Binding-site contacts:
Ligand atom CG contacts residue LEU43 of chain 1.B at 4.4 Å (hydrophobic).
Ligand atom CD contacts residue PHE45 of chain 1.B at 3.7 Å (hydrophobic).
Ligand atom CG contacts residue ASP158 of chain 1.B at 3.4 Å.
Ligand atom O contacts residue PRO161 of chain 1.B at 4.5 Å.
Ligand atom CE contacts residue PHE45 of chain 1.B at 4.0 Å (hydrophobic).
Ligand atom C contacts residue THR160 of chain 1.B at 3.7 Å.
Ligand atom CA contacts residue LEU43 of chain 1.B at 3.4 Å (hydrophobic).
Ligand atom CE contacts residue LEU43 of chain 1.B at 4.0 Å (hydrophobic).
Ligand atom NZ contacts residue THR160 of chain 1.B at 4.2 Å.
Ligand atom CD contacts residue ASP158 of chain 1.B at 3.9 Å.
Ligand atom NZ contacts residue SER157 of chain 1.B at 3.6 Å.
Ligand atom CE contacts residue THR160 of chain 1.B at 4.3 Å.
Ligand atom C contacts residue LEU43 of chain 1.B at 3.7 Å (hydrophobic).
Ligand atom CG contacts residue THR160 of chain 1.B at 4.2 Å.
Ligand atom NZ contacts residue ASP158 of chain 1.B at 3.0 Å (salt-bridge).
Ligand atom CE contacts residue ASP158 of chain 1.B at 4.0 Å.
Ligand atom CE contacts residue 8HB1 of chain 1.K at 2.5 Å.
Ligand atom NZ contacts residue 8HB1 of chain 1.K at 1.4 Å.
Ligand atom CB contacts residue THR160 of chain 1.B at 3.6 Å.
Ligand atom N contacts residue ASP158 of chain 1.B at 4.3 Å.
Ligand atom O contacts residue THR160 of chain 1.B at 3.4 Å.
Ligand atom CB contacts residue LEU43 of chain 1.B at 3.1 Å (hydrophobic).
Ligand atom CD contacts residue 8HB1 of chain 1.K at 3.9 Å.
Ligand atom CA contacts residue THR160 of chain 1.B at 4.2 Å.

Sequence of chain 1.B:
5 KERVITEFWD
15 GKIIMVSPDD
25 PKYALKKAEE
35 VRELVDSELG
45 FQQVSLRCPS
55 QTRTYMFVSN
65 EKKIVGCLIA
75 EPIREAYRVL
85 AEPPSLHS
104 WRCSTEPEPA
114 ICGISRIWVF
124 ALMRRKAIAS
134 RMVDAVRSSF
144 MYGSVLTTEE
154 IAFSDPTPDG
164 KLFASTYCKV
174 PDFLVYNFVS

The protein below binds the small molecule below.
Small molecule (SMILES): N[C@@H](CCCC[NH3+])C(=O)O